Sequence of chain 6.B:
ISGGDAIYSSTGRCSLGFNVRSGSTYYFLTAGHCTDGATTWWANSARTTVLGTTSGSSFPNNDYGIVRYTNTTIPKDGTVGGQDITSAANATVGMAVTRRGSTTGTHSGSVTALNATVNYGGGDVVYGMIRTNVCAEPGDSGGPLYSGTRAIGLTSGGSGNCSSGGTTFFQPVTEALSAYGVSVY

Binding-site contacts:
Ligand atom N contacts residue SER156 of chain 6.B at 3.5 Å (h-bond).
Ligand atom O contacts residue SER141 of chain 6.B at 2.4 Å (h-bond).
Ligand atom CG contacts residue LEU1 of chain 6.BA at 1.1 Å (hydrophobic).
Ligand atom CD2 contacts residue PRO138 of chain 6.B at 3.4 Å (hydrophobic).
Ligand atom CD1 contacts residue ALA136 of chain 6.B at 3.7 Å (hydrophobic).
Ligand atom CD1 contacts residue GLY157 of chain 6.B at 3.6 Å.
Ligand atom CA contacts residue SER141 of chain 6.B at 2.5 Å.
Ligand atom CE2 contacts residue LEU1 of chain 6.BA at 2.4 Å (hydrophobic).
Ligand atom OH contacts residue LEU1 of chain 6.BA at 3.6 Å.
Ligand atom CE1 contacts residue ALA136 of chain 6.B at 3.5 Å (hydrophobic).
Ligand atom OH contacts residue GLY160 of chain 6.B at 3.2 Å (h-bond).
Ligand atom OH contacts residue GLY158 of chain 6.B at 3.4 Å.
Ligand atom O contacts residue LEU1 of chain 6.BA at 0.0 Å (h-bond).
Ligand atom CB contacts residue LEU1 of chain 6.BA at 0.7 Å (hydrophobic).
Ligand atom N contacts residue LEU1 of chain 6.BA at 0.0 Å (h-bond).
Ligand atom OXT contacts residue SER141 of chain 6.B at 2.3 Å (h-bond).
Ligand atom OH contacts residue ALA136 of chain 6.B at 3.3 Å (h-bond).
Ligand atom CE1 contacts residue GLY158 of chain 6.B at 3.6 Å.
Ligand atom CD1 contacts residue LEU1 of chain 6.BA at 0.4 Å (hydrophobic).
Ligand atom CD2 contacts residue GLU137 of chain 6.B at 3.5 Å.
Ligand atom OXT contacts residue HIS33 of chain 6.B at 2.7 Å (h-bond).
Ligand atom CZ contacts residue ALA136 of chain 6.B at 3.2 Å (hydrophobic).
Ligand atom O contacts residue GLY139 of chain 6.B at 2.7 Å (h-bond).
Ligand atom CZ contacts residue LEU1 of chain 6.BA at 2.2 Å (hydrophobic).
Ligand atom CA contacts residue LEU1 of chain 6.BA at 0.1 Å (hydrophobic).
Ligand atom CE2 contacts residue ALA136 of chain 6.B at 3.7 Å (hydrophobic).
Ligand atom CB contacts residue GLU137 of chain 6.B at 3.6 Å.
Ligand atom CB contacts residue SER141 of chain 6.B at 2.8 Å.
Ligand atom OH contacts residue SER159 of chain 6.B at 3.4 Å.
Ligand atom OXT contacts residue LEU1 of chain 6.BA at 0.0 Å (h-bond).
Ligand atom N contacts residue SER141 of chain 6.B at 2.8 Å (h-bond).
Ligand atom C contacts residue LEU1 of chain 6.BA at 0.0 Å (hydrophobic).
Ligand atom O contacts residue PRO138 of chain 6.B at 3.6 Å.
Ligand atom CD2 contacts residue LEU1 of chain 6.BA at 1.9 Å (hydrophobic).
Ligand atom C contacts residue HIS33 of chain 6.B at 3.7 Å.
Ligand atom CE1 contacts residue GLY157 of chain 6.B at 3.7 Å.
Ligand atom O contacts residue ASP140 of chain 6.B at 3.7 Å.
Ligand atom N contacts residue GOL1 of chain 6.DA at 2.4 Å (h-bond).
Ligand atom C contacts residue SER141 of chain 6.B at 1.7 Å.
Ligand atom CE1 contacts residue LEU1 of chain 6.BA at 1.3 Å (hydrophobic).

The protein below binds the small molecule below.
Small molecule (SMILES): N[C@@H](Cc1ccc(O)cc1)C(=O)O